The small molecule below binds the protein below.
Small molecule (SMILES): C/C=C/C(=O)NCCCC[C@H](NC(=O)[C@H](CCCN=C(N)N)NC(=O)[C@H](C)N)C(=O)N[C@@H](CO)C(=O)N[C@@H](C)C(=O)N1CCC[C@H]1C=O

Sequence of chain 1.B:
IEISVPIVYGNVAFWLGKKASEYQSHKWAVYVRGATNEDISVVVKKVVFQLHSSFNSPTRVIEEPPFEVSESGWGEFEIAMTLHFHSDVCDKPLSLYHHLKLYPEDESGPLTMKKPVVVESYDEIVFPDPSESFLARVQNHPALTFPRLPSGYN

Binding-site contacts:
Ligand atom O contacts residue GLU96 of chain 1.B at 2.7 Å (salt-bridge).
Ligand atom OH contacts residue PHE75 of chain 1.B at 3.8 Å.
Ligand atom CD contacts residue TRP94 of chain 1.B at 3.9 Å (hydrophobic).
Ligand atom NZ contacts residue SER74 of chain 1.B at 3.0 Å (h-bond).
Ligand atom CH contacts residue PHE75 of chain 1.B at 3.6 Å (hydrophobic).
Ligand atom CE contacts residue GLY95 of chain 1.B at 3.5 Å.
Ligand atom CY contacts residue PHE75 of chain 1.B at 3.5 Å (hydrophobic).
Ligand atom O contacts residue GLY95 of chain 1.B at 3.5 Å.
Ligand atom CD contacts residue TRP94 of chain 1.B at 3.8 Å (hydrophobic).
Ligand atom O contacts residue HIS72 of chain 1.B at 3.0 Å (h-bond).
Ligand atom CG contacts residue TYR123 of chain 1.B at 3.3 Å (hydrophobic).
Ligand atom C contacts residue HIS72 of chain 1.B at 3.7 Å.
Ligand atom CA contacts residue GLU96 of chain 1.B at 3.4 Å.
Ligand atom CD contacts residue SER74 of chain 1.B at 3.7 Å.
Ligand atom CH contacts residue SER74 of chain 1.B at 3.7 Å.
Ligand atom OH contacts residue GLY95 of chain 1.B at 3.5 Å (h-bond).
Ligand atom N contacts residue GLU96 of chain 1.B at 3.0 Å (salt-bridge).
Ligand atom CG contacts residue TRP94 of chain 1.B at 3.9 Å (hydrophobic).
Ligand atom O contacts residue PHE97 of chain 1.B at 3.6 Å.
Ligand atom CY contacts residue SER92 of chain 1.B at 3.9 Å.
Ligand atom CX contacts residue SER74 of chain 1.B at 3.3 Å.
Ligand atom CH contacts residue TRP94 of chain 1.B at 3.2 Å (hydrophobic).
Ligand atom CB contacts residue HIS72 of chain 1.B at 3.4 Å.
Ligand atom C contacts residue GLU96 of chain 1.B at 3.8 Å.
Ligand atom CG contacts residue GLU96 of chain 1.B at 3.6 Å.
Ligand atom CX contacts residue TRP94 of chain 1.B at 3.7 Å (hydrophobic).
Ligand atom CB contacts residue GLU96 of chain 1.B at 3.6 Å.
Ligand atom NZ contacts residue TRP94 of chain 1.B at 3.4 Å.
Ligand atom CD contacts residue TYR123 of chain 1.B at 3.8 Å (hydrophobic).
Ligand atom CH3 contacts residue PHE75 of chain 1.B at 3.8 Å (hydrophobic).
Ligand atom CE contacts residue TRP94 of chain 1.B at 3.6 Å (hydrophobic).
Ligand atom C contacts residue GLU96 of chain 1.B at 3.6 Å.
Ligand atom CG contacts residue GLU96 of chain 1.B at 3.4 Å.
Ligand atom CB contacts residue TYR123 of chain 1.B at 3.4 Å (hydrophobic).
Ligand atom CA contacts residue TRP94 of chain 1.B at 3.9 Å (hydrophobic).
Ligand atom CX contacts residue PHE75 of chain 1.B at 3.5 Å (hydrophobic).
Ligand atom OH contacts residue GLY93 of chain 1.B at 3.4 Å.
Ligand atom CD contacts residue HIS72 of chain 1.B at 3.7 Å.
Ligand atom CH3 contacts residue SER74 of chain 1.B at 3.6 Å.
Ligand atom OH contacts residue TRP94 of chain 1.B at 3.1 Å (h-bond).